Sequence of chain 2.C:
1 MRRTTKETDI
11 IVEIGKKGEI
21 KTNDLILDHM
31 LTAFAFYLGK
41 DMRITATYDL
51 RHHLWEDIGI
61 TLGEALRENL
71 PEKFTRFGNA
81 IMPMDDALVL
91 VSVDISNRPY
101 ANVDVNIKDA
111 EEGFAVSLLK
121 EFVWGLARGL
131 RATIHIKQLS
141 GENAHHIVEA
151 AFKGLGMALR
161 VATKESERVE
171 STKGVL

The small molecule below binds the protein below.
Small molecule (SMILES): O=P(O)(O)C[C@H](O)Cn1cncn1

Sequence of chain 2.A:
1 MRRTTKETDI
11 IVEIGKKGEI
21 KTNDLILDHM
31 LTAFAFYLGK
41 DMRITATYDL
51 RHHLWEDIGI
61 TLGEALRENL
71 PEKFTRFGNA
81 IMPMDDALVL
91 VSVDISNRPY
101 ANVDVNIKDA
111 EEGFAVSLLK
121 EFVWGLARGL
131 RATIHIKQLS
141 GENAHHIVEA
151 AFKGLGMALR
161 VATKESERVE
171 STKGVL

Binding-site contacts:
Ligand atom O11 contacts residue LYS153 of chain 2.C at 2.7 Å (salt-bridge).
Ligand atom C8 contacts residue GLU149 of chain 2.C at 3.6 Å.
Ligand atom N4 contacts residue MET84 of chain 2.C at 3.5 Å.
Ligand atom C7 contacts residue MN1 of chain 2.I at 3.2 Å.
Ligand atom O12 contacts residue LYS173 of chain 2.A at 2.7 Å (salt-bridge).
Ligand atom N4 contacts residue HIS52 of chain 2.B at 3.1 Å (h-bond).
Ligand atom C3 contacts residue MET84 of chain 2.C at 3.4 Å (hydrophobic).
Ligand atom O13 contacts residue GLU149 of chain 2.C at 2.9 Å (salt-bridge).
Ligand atom N4 contacts residue GLU56 of chain 2.B at 3.1 Å (salt-bridge).
Ligand atom N4 contacts residue MN1 of chain 2.G at 2.3 Å.
Ligand atom C6 contacts residue MN1 of chain 2.I at 3.6 Å.
Ligand atom C5 contacts residue HIS52 of chain 2.B at 3.2 Å.
Ligand atom C6 contacts residue GLU7 of chain 2.B at 3.6 Å.
Ligand atom C7 contacts residue GLU149 of chain 2.C at 3.1 Å.
Ligand atom N1 contacts residue MET84 of chain 2.C at 3.3 Å.
Ligand atom N2 contacts residue MET84 of chain 2.C at 3.3 Å.
Ligand atom O11 contacts residue ARG98 of chain 2.A at 3.1 Å (salt-bridge).
Ligand atom C5 contacts residue MN1 of chain 2.I at 3.2 Å.
Ligand atom C7 contacts residue MET84 of chain 2.C at 3.6 Å (hydrophobic).
Ligand atom N1 contacts residue GLU149 of chain 2.C at 3.3 Å (salt-bridge).
Ligand atom C5 contacts residue MN1 of chain 2.G at 3.3 Å.
Ligand atom O10 contacts residue ARG76 of chain 2.A at 2.8 Å (salt-bridge).
Ligand atom O11 contacts residue ARG76 of chain 2.A at 3.1 Å (salt-bridge).
Ligand atom O12 contacts residue ARG98 of chain 2.A at 2.7 Å (salt-bridge).
Ligand atom O10 contacts residue SER171 of chain 2.A at 2.6 Å (h-bond).
Ligand atom C3 contacts residue MN1 of chain 2.G at 3.2 Å.
Ligand atom C3 contacts residue GLU56 of chain 2.B at 3.4 Å.
Ligand atom C8 contacts residue GLU7 of chain 2.B at 3.6 Å.
Ligand atom O13 contacts residue HIS53 of chain 2.B at 3.4 Å (h-bond).
Ligand atom N4 contacts residue HIS146 of chain 2.C at 3.4 Å (h-bond).
Ligand atom C7 contacts residue GLU7 of chain 2.B at 3.5 Å.
Ligand atom N1 contacts residue MN1 of chain 2.I at 2.2 Å.
Ligand atom O13 contacts residue MN1 of chain 2.I at 2.2 Å.
Ligand atom C5 contacts residue HIS145 of chain 2.C at 3.2 Å.
Ligand atom C5 contacts residue MET84 of chain 2.C at 3.5 Å (hydrophobic).
Ligand atom O13 contacts residue HIS29 of chain 2.C at 3.0 Å (h-bond).
Ligand atom N1 contacts residue HIS145 of chain 2.C at 3.2 Å (h-bond).
Ligand atom O13 contacts residue GLU7 of chain 2.B at 2.8 Å (salt-bridge).
Ligand atom N2 contacts residue MN1 of chain 2.I at 3.3 Å.
Ligand atom N1 contacts residue HIS53 of chain 2.B at 3.1 Å (h-bond).

Sequence of chain 2.B:
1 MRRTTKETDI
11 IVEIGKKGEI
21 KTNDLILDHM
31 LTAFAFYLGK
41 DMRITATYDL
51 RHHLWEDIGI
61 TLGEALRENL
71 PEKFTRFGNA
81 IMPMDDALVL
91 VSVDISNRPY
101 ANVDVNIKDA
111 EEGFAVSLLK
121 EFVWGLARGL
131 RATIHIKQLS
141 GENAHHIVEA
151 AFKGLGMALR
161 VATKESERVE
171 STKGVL